Binding-site contacts:
Ligand atom C6 contacts residue GLN372 of chain 1.B at 4.0 Å.
Ligand atom O4 contacts residue ALA423 of chain 1.B at 4.3 Å.
Ligand atom C6 contacts residue TRP244 of chain 1.B at 4.1 Å (hydrophobic).
Ligand atom C1 contacts residue ARG396 of chain 1.B at 4.3 Å.
Ligand atom C4 contacts residue SER425 of chain 1.B at 3.2 Å.
Ligand atom O3 contacts residue ILE48 of chain 1.B at 3.6 Å.
Ligand atom O6 contacts residue LEU411 of chain 1.B at 4.2 Å.
Ligand atom C6 contacts residue HIS415 of chain 1.B at 4.0 Å.
Ligand atom O4 contacts residue TRP244 of chain 1.B at 3.7 Å.
Ligand atom C6 contacts residue ALA423 of chain 1.B at 3.8 Å (hydrophobic).
Ligand atom C2 contacts residue ILE48 of chain 1.B at 4.2 Å (hydrophobic).
Ligand atom O4 contacts residue SER425 of chain 1.B at 2.5 Å (h-bond).
Ligand atom O1 contacts residue ILE393 of chain 1.B at 4.3 Å.
Ligand atom O3 contacts residue ARG246 of chain 1.B at 3.5 Å (salt-bridge).
Ligand atom C1 contacts residue ILE393 of chain 1.B at 4.1 Å (hydrophobic).
Ligand atom O6 contacts residue SER413 of chain 1.B at 2.8 Å (h-bond).
Ligand atom C3 contacts residue ARG396 of chain 1.B at 3.7 Å.
Ligand atom C6 contacts residue LEU411 of chain 1.B at 4.2 Å (hydrophobic).
Ligand atom O3 contacts residue SER425 of chain 1.B at 3.8 Å.
Ligand atom O6 contacts residue SER413 of chain 1.B at 3.6 Å.
Ligand atom O1 contacts residue ARG396 of chain 1.B at 3.4 Å (salt-bridge).
Ligand atom C2 contacts residue VAL49 of chain 1.B at 3.5 Å (hydrophobic).
Ligand atom O3 contacts residue VAL49 of chain 1.B at 3.1 Å (h-bond).
Ligand atom O4 contacts residue GLY424 of chain 1.B at 3.2 Å.
Ligand atom C6 contacts residue ILE414 of chain 1.B at 4.3 Å (hydrophobic).
Ligand atom C1 contacts residue LYS392 of chain 1.B at 4.0 Å.
Ligand atom O6 contacts residue VAL374 of chain 1.B at 3.5 Å.
Ligand atom C5 contacts residue ALA423 of chain 1.B at 4.1 Å (hydrophobic).
Ligand atom C6 contacts residue VAL374 of chain 1.B at 3.7 Å (hydrophobic).
Ligand atom C6 contacts residue SER413 of chain 1.B at 3.6 Å.
Ligand atom C6 contacts residue SER413 of chain 1.B at 3.5 Å.
Ligand atom O3 contacts residue ARG396 of chain 1.B at 3.0 Å (salt-bridge).
Ligand atom O6 contacts residue GLN372 of chain 1.B at 3.1 Å (h-bond).
Ligand atom C3 contacts residue SER425 of chain 1.B at 4.0 Å.
Ligand atom O5 contacts residue TRP394 of chain 1.B at 3.5 Å.
Ligand atom C1 contacts residue TRP394 of chain 1.B at 3.9 Å (hydrophobic).
Ligand atom C5 contacts residue TRP394 of chain 1.B at 4.2 Å (hydrophobic).
Ligand atom O2 contacts residue VAL49 of chain 1.B at 2.6 Å (h-bond).
Ligand atom C3 contacts residue TRP394 of chain 1.B at 3.8 Å (hydrophobic).
Ligand atom C3 contacts residue VAL49 of chain 1.B at 4.3 Å (hydrophobic).

Sequence of chain 1.B:
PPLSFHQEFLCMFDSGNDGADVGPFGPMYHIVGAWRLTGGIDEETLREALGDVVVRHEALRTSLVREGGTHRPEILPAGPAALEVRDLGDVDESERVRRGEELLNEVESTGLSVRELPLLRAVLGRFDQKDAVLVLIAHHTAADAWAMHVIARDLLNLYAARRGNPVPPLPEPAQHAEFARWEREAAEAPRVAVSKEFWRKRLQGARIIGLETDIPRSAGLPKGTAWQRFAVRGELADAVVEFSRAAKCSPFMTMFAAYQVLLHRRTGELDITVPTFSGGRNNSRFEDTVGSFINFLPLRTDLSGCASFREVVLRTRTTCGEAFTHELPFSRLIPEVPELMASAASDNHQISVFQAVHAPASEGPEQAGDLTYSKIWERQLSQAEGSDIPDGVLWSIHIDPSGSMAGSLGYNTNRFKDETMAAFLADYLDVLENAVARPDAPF

This protein binds this small molecule.
Small molecule (SMILES): OC[C@H]1O[C@@](CO)(O[C@H]2O[C@H](CO)[C@@H](O)[C@H](O)[C@H]2O)[C@@H](O)[C@@H]1O